Binding-site contacts:
Ligand atom O3 contacts residue ARG1208 of chain 1.B at 3.3 Å.
Ligand atom O3 contacts residue GLU1245 of chain 1.B at 3.1 Å (salt-bridge).
Ligand atom C2 contacts residue ASP1503 of chain 1.B at 3.7 Å.
Ligand atom O5 contacts residue TYR1424 of chain 1.B at 3.1 Å.
Ligand atom C2 contacts residue HIS1066 of chain 1.B at 3.9 Å.
Ligand atom O2 contacts residue ASN1409 of chain 1.B at 2.9 Å (h-bond).
Ligand atom C1 contacts residue TYR1407 of chain 1.B at 3.1 Å (hydrophobic).
Ligand atom O2 contacts residue MET1243 of chain 1.B at 3.2 Å (h-bond).
Ligand atom O2 contacts residue ASP1207 of chain 1.B at 3.1 Å (salt-bridge).
Ligand atom O2 contacts residue TYR1407 of chain 1.B at 2.7 Å (h-bond).
Ligand atom O5 contacts residue ASN1205 of chain 1.B at 3.5 Å (h-bond).
Ligand atom O2 contacts residue TYR1071 of chain 1.B at 3.9 Å.
Ligand atom O2 contacts residue ARG1208 of chain 1.B at 3.7 Å.
Ligand atom O3 contacts residue LEU1206 of chain 1.B at 3.7 Å.
Ligand atom C2 contacts residue ARG1208 of chain 1.B at 3.3 Å.
Ligand atom O4 contacts residue TYR1071 of chain 1.B at 3.3 Å.
Ligand atom O4 contacts residue TYR1407 of chain 1.B at 3.8 Å.
Ligand atom O3 contacts residue ASP1207 of chain 1.B at 3.1 Å (salt-bridge).
Ligand atom O6 contacts residue MET1072 of chain 1.B at 3.2 Å.
Ligand atom O2 contacts residue ASP1503 of chain 1.B at 2.3 Å (salt-bridge).
Ligand atom O3 contacts residue TYR1407 of chain 1.B at 2.8 Å (h-bond).
Ligand atom O3 contacts residue VAL1209 of chain 1.B at 3.6 Å.
Ligand atom O2 contacts residue VAL1209 of chain 1.B at 3.9 Å.
Ligand atom C4 contacts residue HIS1066 of chain 1.B at 3.8 Å.
Ligand atom O3 contacts residue ASP1503 of chain 1.B at 3.7 Å.
Ligand atom C2 contacts residue LEU1206 of chain 1.B at 3.9 Å (hydrophobic).
Ligand atom C3 contacts residue TYR1071 of chain 1.B at 3.4 Å (hydrophobic).
Ligand atom O6 contacts residue HIS1066 of chain 1.B at 3.0 Å (h-bond).
Ligand atom C6 contacts residue LEU1115 of chain 1.B at 3.6 Å (hydrophobic).
Ligand atom C4 contacts residue LEU1206 of chain 1.B at 3.9 Å (hydrophobic).
Ligand atom O6 contacts residue PHE1067 of chain 1.B at 3.5 Å.
Ligand atom C2 contacts residue ASP1207 of chain 1.B at 3.4 Å.
Ligand atom C1 contacts residue ASP1241 of chain 1.B at 3.6 Å.
Ligand atom C2 contacts residue TYR1407 of chain 1.B at 3.2 Å (hydrophobic).
Ligand atom O3 contacts residue TYR1424 of chain 1.B at 3.8 Å.
Ligand atom O3 contacts residue HIS1066 of chain 1.B at 3.6 Å.
Ligand atom O6 contacts residue ASN1205 of chain 1.B at 3.8 Å.
Ligand atom C1 contacts residue ASP1207 of chain 1.B at 3.5 Å.
Ligand atom O3 contacts residue LYS1242 of chain 1.B at 3.2 Å.
Ligand atom C3 contacts residue TYR1407 of chain 1.B at 3.6 Å (hydrophobic).

Sequence of chain 1.B:
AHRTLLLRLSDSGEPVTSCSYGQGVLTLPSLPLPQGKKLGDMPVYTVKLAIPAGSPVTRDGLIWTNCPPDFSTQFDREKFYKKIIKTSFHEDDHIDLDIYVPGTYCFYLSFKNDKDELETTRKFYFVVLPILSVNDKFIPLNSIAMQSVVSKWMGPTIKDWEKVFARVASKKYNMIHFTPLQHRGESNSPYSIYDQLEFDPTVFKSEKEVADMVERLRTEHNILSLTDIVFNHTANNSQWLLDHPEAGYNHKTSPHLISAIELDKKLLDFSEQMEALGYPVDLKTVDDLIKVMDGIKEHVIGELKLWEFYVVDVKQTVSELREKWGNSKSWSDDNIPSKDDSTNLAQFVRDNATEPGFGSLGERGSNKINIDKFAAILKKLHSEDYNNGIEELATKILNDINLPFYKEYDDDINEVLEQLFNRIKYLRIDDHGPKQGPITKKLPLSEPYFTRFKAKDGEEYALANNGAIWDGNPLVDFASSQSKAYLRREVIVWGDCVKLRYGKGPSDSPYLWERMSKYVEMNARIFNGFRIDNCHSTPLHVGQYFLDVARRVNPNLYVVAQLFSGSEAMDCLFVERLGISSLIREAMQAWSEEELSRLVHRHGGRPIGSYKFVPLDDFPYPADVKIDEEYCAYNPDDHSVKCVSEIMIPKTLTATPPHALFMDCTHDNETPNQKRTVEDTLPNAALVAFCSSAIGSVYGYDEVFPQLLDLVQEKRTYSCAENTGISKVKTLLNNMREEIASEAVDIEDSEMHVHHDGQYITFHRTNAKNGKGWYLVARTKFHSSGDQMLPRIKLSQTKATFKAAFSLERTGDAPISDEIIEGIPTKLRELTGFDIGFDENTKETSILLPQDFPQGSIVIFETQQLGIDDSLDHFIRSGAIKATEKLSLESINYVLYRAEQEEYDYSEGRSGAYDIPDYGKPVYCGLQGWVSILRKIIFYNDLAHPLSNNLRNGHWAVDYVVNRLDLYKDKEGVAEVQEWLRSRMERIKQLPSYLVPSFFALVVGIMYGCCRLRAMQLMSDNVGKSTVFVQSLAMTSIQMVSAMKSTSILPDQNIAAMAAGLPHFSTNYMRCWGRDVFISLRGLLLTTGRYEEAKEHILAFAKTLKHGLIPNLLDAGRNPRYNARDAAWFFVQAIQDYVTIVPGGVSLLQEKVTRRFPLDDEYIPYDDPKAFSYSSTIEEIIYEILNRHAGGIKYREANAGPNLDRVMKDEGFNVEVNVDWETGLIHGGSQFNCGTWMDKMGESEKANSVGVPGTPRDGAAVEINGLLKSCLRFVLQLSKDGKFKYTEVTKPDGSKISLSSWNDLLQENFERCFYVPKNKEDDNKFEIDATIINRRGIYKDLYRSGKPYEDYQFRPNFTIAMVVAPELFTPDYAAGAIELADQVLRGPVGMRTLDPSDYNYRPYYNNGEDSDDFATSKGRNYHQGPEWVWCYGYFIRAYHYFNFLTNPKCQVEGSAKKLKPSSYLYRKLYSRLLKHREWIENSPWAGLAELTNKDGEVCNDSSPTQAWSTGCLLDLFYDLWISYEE

The protein below binds the small molecule below.
Small molecule (SMILES): OC[C@H]1O[C@H](O[C@H]2[C@H](O)[C@@H](O)[C@@H](O[C@H]3[C@H](O)[C@@H](O)[C@@H](O[C@H]4[C@H](O)[C@@H](O)[C@@H](O[C@H]5[C@H](O)[C@@H](O)[C@@H](O[C@H]6[C@H](O)[C@@H](O)[C@@H](O[C@H]7[C@H](O)[C@@H](O)[C@@H](O)O[C@@H]7CO)O[C@@H]6CO)O[C@@H]5CO)O[C@@H]4CO)O[C@@H]3CO)O[C@@H]2CO)[C@H](O)[C@@H](O)[C@@H]1O